Binding-site contacts:
Ligand atom C3 contacts residue HIS298 of chain 1.E at 3.6 Å.
Ligand atom N5 contacts residue TYR72 of chain 1.E at 3.2 Å (h-bond).
Ligand atom O1A contacts residue GLY78 of chain 1.E at 3.6 Å (h-bond).
Ligand atom O4 contacts residue THR291 of chain 1.E at 3.4 Å.
Ligand atom C5 contacts residue TYR72 of chain 1.E at 3.5 Å (hydrophobic).
Ligand atom C10 contacts residue TYR72 of chain 1.E at 4.2 Å (hydrophobic).
Ligand atom C5 contacts residue ASN93 of chain 1.E at 4.3 Å.
Ligand atom C6 contacts residue TYR72 of chain 1.E at 3.5 Å (hydrophobic).
Ligand atom C1 contacts residue ARG77 of chain 1.E at 3.4 Å.
Ligand atom C1 contacts residue TYR72 of chain 1.E at 3.7 Å (hydrophobic).
Ligand atom O1B contacts residue TYR72 of chain 1.E at 3.7 Å.
Ligand atom C3 contacts residue VAL296 of chain 1.E at 3.5 Å (hydrophobic).
Ligand atom O4 contacts residue TYR72 of chain 1.E at 3.9 Å.
Ligand atom C4 contacts residue GLY78 of chain 1.E at 3.4 Å.
Ligand atom C6 contacts residue ASN93 of chain 1.E at 3.5 Å.
Ligand atom O1A contacts residue TYR72 of chain 1.E at 3.4 Å.
Ligand atom C3 contacts residue GLY78 of chain 1.E at 4.1 Å.
Ligand atom O3 contacts residue GLY78 of chain 1.E at 3.6 Å.
Ligand atom O6 contacts residue ARG77 of chain 1.E at 4.0 Å.
Ligand atom C4 contacts residue HIS298 of chain 1.E at 3.7 Å.
Ligand atom C3 contacts residue GLY78 of chain 1.E at 4.2 Å.
Ligand atom O4 contacts residue GLY78 of chain 1.E at 3.1 Å.
Ligand atom O8 contacts residue TYR72 of chain 1.E at 3.2 Å (h-bond).
Ligand atom O4 contacts residue HIS298 of chain 1.E at 3.1 Å (h-bond).
Ligand atom O4 contacts residue VAL296 of chain 1.E at 4.2 Å.
Ligand atom O6 contacts residue THR94 of chain 1.E at 3.7 Å.
Ligand atom O10 contacts residue THR291 of chain 1.E at 4.0 Å.
Ligand atom C4 contacts residue ARG77 of chain 1.E at 4.2 Å.
Ligand atom C2 contacts residue GLY78 of chain 1.E at 4.2 Å.
Ligand atom O10 contacts residue ASN293 of chain 1.E at 3.8 Å.
Ligand atom O1A contacts residue ARG77 of chain 1.E at 3.1 Å (salt-bridge).
Ligand atom O1B contacts residue ARG77 of chain 1.E at 2.8 Å (salt-bridge).
Ligand atom C7 contacts residue TYR72 of chain 1.E at 4.2 Å (hydrophobic).
Ligand atom C11 contacts residue ASP85 of chain 1.A at 3.8 Å.
Ligand atom O3 contacts residue VAL296 of chain 1.E at 4.2 Å.
Ligand atom O6 contacts residue ASN93 of chain 1.E at 2.8 Å (h-bond).
Ligand atom O4 contacts residue ILE79 of chain 1.E at 3.4 Å (h-bond).
Ligand atom C8 contacts residue TYR72 of chain 1.E at 4.2 Å (hydrophobic).
Ligand atom C4 contacts residue TYR72 of chain 1.E at 3.2 Å (hydrophobic).
Ligand atom O6 contacts residue GLY78 of chain 1.E at 3.8 Å.

The protein below binds the small molecule below.
Small molecule (SMILES): CC(=O)N[C@H]1[C@H]([C@H](O)[C@H](O)CO)O[C@@](O[C@H]2[C@@H](O)[C@@H](CO)O[C@@H](O[C@H]3[C@H](O)[C@@H](O)[C@H](O)O[C@@H]3CO)[C@@H]2O)(C(=O)O)C[C@@H]1O

Sequence of chain 1.E:
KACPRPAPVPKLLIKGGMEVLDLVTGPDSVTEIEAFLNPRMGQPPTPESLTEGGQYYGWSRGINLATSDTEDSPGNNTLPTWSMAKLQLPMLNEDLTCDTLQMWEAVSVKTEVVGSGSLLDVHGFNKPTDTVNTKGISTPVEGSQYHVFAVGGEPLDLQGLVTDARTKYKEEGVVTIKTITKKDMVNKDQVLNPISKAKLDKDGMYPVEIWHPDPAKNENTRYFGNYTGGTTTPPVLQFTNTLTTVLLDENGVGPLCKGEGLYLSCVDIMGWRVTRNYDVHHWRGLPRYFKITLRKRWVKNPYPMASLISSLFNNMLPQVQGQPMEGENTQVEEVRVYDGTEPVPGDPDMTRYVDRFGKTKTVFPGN

Sequence of chain 1.A:
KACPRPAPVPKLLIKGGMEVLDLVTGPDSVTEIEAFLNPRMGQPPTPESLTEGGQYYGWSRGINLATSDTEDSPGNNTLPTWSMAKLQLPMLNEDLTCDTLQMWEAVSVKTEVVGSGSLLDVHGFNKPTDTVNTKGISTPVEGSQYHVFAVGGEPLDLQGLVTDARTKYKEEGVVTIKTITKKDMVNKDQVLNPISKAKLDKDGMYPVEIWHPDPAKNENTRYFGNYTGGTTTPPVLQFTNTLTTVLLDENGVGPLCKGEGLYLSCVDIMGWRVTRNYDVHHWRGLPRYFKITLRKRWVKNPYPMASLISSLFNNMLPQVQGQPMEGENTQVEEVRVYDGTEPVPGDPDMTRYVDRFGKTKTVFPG